A protein and the small-molecule ligand that binds it are described below.
Small molecule (SMILES): Nc1ncnc2c1ncn2[C@@H]1O[C@H](CO[P](=O)(O)O[P](=O)(O)NP(=O)(O)O)[C@@H](O)[C@H]1O

Binding-site contacts:
Ligand atom O5' contacts residue ASN187 of chain 1.C at 3.9 Å.
Ligand atom O3' contacts residue ASN256 of chain 1.C at 4.0 Å.
Ligand atom PB contacts residue ASN185 of chain 1.C at 3.6 Å.
Ligand atom O3' contacts residue ASN257 of chain 1.C at 2.9 Å (h-bond).
Ligand atom N3B contacts residue MN1 of chain 1.T at 3.8 Å.
Ligand atom O2' contacts residue ASN256 of chain 1.C at 2.6 Å (h-bond).
Ligand atom O2' contacts residue ASN257 of chain 1.C at 3.7 Å.
Ligand atom C2 contacts residue PHE252 of chain 1.C at 3.6 Å (hydrophobic).
Ligand atom O1G contacts residue MN1 of chain 1.T at 2.2 Å.
Ligand atom C4 contacts residue LEU307 of chain 1.C at 3.8 Å (hydrophobic).
Ligand atom N1 contacts residue ALA253 of chain 1.C at 3.0 Å (h-bond).
Ligand atom O2B contacts residue ASN187 of chain 1.C at 4.0 Å.
Ligand atom O3G contacts residue ASN185 of chain 1.C at 3.3 Å (h-bond).
Ligand atom N1 contacts residue PHE252 of chain 1.C at 3.7 Å.
Ligand atom N7 contacts residue ASN187 of chain 1.C at 3.7 Å.
Ligand atom O1B contacts residue LYS319 of chain 1.C at 4.0 Å.
Ligand atom O2B contacts residue ASN185 of chain 1.C at 2.3 Å (h-bond).
Ligand atom C6 contacts residue LEU307 of chain 1.C at 3.9 Å (hydrophobic).
Ligand atom C2' contacts residue LEU307 of chain 1.C at 3.8 Å (hydrophobic).
Ligand atom O3' contacts residue ASN304 of chain 1.C at 3.0 Å (h-bond).
Ligand atom C2 contacts residue ALA253 of chain 1.C at 3.5 Å (hydrophobic).
Ligand atom O2G contacts residue MN1 of chain 1.T at 4.0 Å.
Ligand atom O1G contacts residue ASP317 of chain 1.C at 3.0 Å (salt-bridge).
Ligand atom N6 contacts residue LEU307 of chain 1.C at 3.8 Å.
Ligand atom C8 contacts residue ASN187 of chain 1.C at 3.4 Å.
Ligand atom O1A contacts residue ASN305 of chain 1.C at 3.5 Å (h-bond).
Ligand atom N3B contacts residue ASN185 of chain 1.C at 4.0 Å.
Ligand atom N6 contacts residue GLN251 of chain 1.C at 3.5 Å (h-bond).
Ligand atom PG contacts residue MN1 of chain 1.T at 3.5 Å.
Ligand atom N9 contacts residue LEU307 of chain 1.C at 4.0 Å.
Ligand atom O2A contacts residue ASP317 of chain 1.C at 3.8 Å.
Ligand atom O1B contacts residue ASP317 of chain 1.C at 3.1 Å (salt-bridge).
Ligand atom C3' contacts residue LEU307 of chain 1.C at 3.7 Å (hydrophobic).
Ligand atom PA contacts residue MN1 of chain 1.T at 3.8 Å.
Ligand atom C5 contacts residue LEU307 of chain 1.C at 3.9 Å (hydrophobic).
Ligand atom O1A contacts residue MN1 of chain 1.T at 2.2 Å.
Ligand atom C2' contacts residue ASN256 of chain 1.C at 3.3 Å.
Ligand atom O1A contacts residue ASP317 of chain 1.C at 3.3 Å (salt-bridge).
Ligand atom O4' contacts residue ASN187 of chain 1.C at 3.6 Å (h-bond).
Ligand atom O1B contacts residue MN1 of chain 1.T at 3.9 Å.

Sequence of chain 1.C:
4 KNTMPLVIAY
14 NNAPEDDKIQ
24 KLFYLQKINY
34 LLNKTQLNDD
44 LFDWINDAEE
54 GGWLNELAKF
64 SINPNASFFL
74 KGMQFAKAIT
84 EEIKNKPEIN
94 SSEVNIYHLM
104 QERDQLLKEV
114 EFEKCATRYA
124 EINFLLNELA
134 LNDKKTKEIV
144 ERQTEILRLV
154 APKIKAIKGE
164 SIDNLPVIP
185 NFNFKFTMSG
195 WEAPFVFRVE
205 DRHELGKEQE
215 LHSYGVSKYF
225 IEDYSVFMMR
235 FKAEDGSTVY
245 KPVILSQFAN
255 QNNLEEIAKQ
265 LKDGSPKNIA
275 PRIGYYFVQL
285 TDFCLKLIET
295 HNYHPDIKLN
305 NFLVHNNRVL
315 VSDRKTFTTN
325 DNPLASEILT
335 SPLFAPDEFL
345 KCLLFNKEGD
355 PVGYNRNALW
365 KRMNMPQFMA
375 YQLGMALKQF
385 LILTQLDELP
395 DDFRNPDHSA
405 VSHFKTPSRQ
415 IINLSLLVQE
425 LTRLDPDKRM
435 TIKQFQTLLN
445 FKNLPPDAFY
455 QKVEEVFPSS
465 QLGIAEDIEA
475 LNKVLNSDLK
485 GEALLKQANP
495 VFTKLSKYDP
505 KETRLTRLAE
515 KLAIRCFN